Sequence of chain 1.A:
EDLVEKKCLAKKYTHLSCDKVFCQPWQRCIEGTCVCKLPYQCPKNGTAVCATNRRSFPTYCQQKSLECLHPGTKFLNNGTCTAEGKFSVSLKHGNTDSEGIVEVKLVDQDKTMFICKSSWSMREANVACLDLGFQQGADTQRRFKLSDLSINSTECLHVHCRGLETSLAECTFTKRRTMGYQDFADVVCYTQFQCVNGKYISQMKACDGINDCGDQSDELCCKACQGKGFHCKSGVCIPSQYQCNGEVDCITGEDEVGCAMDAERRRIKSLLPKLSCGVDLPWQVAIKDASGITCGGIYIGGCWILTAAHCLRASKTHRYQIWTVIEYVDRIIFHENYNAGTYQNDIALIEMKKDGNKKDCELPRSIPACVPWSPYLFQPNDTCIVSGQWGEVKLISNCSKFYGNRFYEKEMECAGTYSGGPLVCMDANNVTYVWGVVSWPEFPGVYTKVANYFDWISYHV

Binding-site contacts:
Ligand atom C1 contacts residue ASN52 of chain 1.A at 1.4 Å.
Ligand atom C4 contacts residue ASN52 of chain 1.A at 4.3 Å.
Ligand atom N2 contacts residue ASN52 of chain 1.A at 3.0 Å (h-bond).
Ligand atom C2 contacts residue ASN52 of chain 1.A at 2.6 Å.
Ligand atom C7 contacts residue ASN52 of chain 1.A at 4.0 Å.
Ligand atom C8 contacts residue ASN52 of chain 1.A at 4.2 Å.
Ligand atom C3 contacts residue ASN52 of chain 1.A at 3.9 Å.
Ligand atom O5 contacts residue ASN52 of chain 1.A at 2.4 Å (h-bond).
Ligand atom C5 contacts residue ASN52 of chain 1.A at 3.6 Å.

The protein below binds the small molecule below.
Small molecule (SMILES): CC(=O)N[C@@H]1[C@@H](O)[C@H](O)[C@@H](CO)O[C@H]1O